Binding-site contacts:
Ligand atom N3 contacts residue PRO415 of chain 1.XA at 3.9 Å.
Ligand atom C5 contacts residue PRO415 of chain 1.XA at 3.7 Å (hydrophobic).
Ligand atom C2 contacts residue PRO204 of chain 1.XA at 4.1 Å (hydrophobic).
Ligand atom N6 contacts residue PHE422 of chain 1.XA at 4.0 Å.
Ligand atom N1 contacts residue GLY423 of chain 1.XA at 3.0 Å (h-bond).
Ligand atom O4' contacts residue DC1 of chain 1.CF at 3.9 Å.
Ligand atom N6 contacts residue GLY423 of chain 1.XA at 3.5 Å (h-bond).
Ligand atom C2' contacts residue HIS414 of chain 1.XA at 3.2 Å.
Ligand atom C6 contacts residue SER416 of chain 1.XA at 4.0 Å.
Ligand atom C6 contacts residue PRO415 of chain 1.XA at 3.7 Å (hydrophobic).
Ligand atom P contacts residue DC1 of chain 1.CF at 1.6 Å.
Ligand atom C4' contacts residue DC1 of chain 1.CF at 3.9 Å.
Ligand atom N6 contacts residue GLY421 of chain 1.XA at 4.0 Å.
Ligand atom OP2 contacts residue DC1 of chain 1.CF at 2.5 Å (h-bond).
Ligand atom N7 contacts residue HIS414 of chain 1.XA at 3.6 Å.
Ligand atom N7 contacts residue SER416 of chain 1.XA at 3.3 Å.
Ligand atom C4 contacts residue PRO415 of chain 1.XA at 3.8 Å (hydrophobic).
Ligand atom C8 contacts residue SER416 of chain 1.XA at 4.1 Å.
Ligand atom C6 contacts residue PRO204 of chain 1.XA at 3.9 Å (hydrophobic).
Ligand atom N6 contacts residue SER416 of chain 1.XA at 3.4 Å (h-bond).
Ligand atom N7 contacts residue ASN393 of chain 1.XA at 4.0 Å.
Ligand atom C5' contacts residue DC1 of chain 1.CF at 3.1 Å.
Ligand atom N9 contacts residue PRO415 of chain 1.XA at 4.0 Å.
Ligand atom C2 contacts residue VAL203 of chain 1.XA at 4.1 Å (hydrophobic).
Ligand atom N1 contacts residue PRO415 of chain 1.XA at 3.7 Å.
Ligand atom C2' contacts residue PRO415 of chain 1.XA at 3.8 Å (hydrophobic).
Ligand atom C8 contacts residue HIS414 of chain 1.XA at 3.0 Å.
Ligand atom C5 contacts residue PRO204 of chain 1.XA at 3.8 Å (hydrophobic).
Ligand atom C5 contacts residue SER416 of chain 1.XA at 3.8 Å.
Ligand atom C1' contacts residue PRO415 of chain 1.XA at 3.7 Å (hydrophobic).
Ligand atom C4 contacts residue PRO204 of chain 1.XA at 4.0 Å (hydrophobic).
Ligand atom C6 contacts residue VAL203 of chain 1.XA at 4.1 Å (hydrophobic).
Ligand atom N9 contacts residue HIS414 of chain 1.XA at 4.1 Å.
Ligand atom N1 contacts residue VAL203 of chain 1.XA at 3.5 Å.
Ligand atom C2 contacts residue GLY423 of chain 1.XA at 3.4 Å.
Ligand atom O5' contacts residue DC1 of chain 1.CF at 2.5 Å (h-bond).
Ligand atom N7 contacts residue PRO204 of chain 1.XA at 4.1 Å.
Ligand atom C2 contacts residue PRO415 of chain 1.XA at 3.8 Å (hydrophobic).
Ligand atom OP1 contacts residue DC1 of chain 1.CF at 2.5 Å (h-bond).
Ligand atom C6 contacts residue GLY423 of chain 1.XA at 3.9 Å.

Sequence of chain 1.XA:
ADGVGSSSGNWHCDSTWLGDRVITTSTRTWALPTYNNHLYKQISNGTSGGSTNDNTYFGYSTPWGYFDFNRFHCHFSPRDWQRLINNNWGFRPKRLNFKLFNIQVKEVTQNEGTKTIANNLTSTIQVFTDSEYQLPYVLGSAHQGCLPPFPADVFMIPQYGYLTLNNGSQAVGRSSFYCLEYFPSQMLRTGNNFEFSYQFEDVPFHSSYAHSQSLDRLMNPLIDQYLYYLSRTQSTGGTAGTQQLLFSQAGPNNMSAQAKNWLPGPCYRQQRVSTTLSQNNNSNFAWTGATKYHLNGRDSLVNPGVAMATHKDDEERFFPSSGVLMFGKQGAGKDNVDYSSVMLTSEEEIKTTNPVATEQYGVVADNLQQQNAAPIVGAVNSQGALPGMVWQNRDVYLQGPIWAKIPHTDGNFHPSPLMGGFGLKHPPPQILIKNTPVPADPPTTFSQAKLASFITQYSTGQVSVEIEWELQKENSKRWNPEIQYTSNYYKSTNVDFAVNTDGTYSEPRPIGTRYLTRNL

The protein below binds the small molecule below.
Small molecule (SMILES): Nc1ncnc2c1ncn2[C@H]1C[C@H](O)[C@@H](COP(=O)(O)O)O1